A small-molecule ligand and the protein it binds are described below.
Small molecule (SMILES): NC(=O)CC[C@H](N)C(=O)O

Sequence of chain 6.A:
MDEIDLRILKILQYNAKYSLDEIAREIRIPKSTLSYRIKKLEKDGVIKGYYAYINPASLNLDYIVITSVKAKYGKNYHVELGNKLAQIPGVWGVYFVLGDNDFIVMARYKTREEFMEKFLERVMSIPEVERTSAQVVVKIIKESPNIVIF

Binding-site contacts:
Ligand atom CG contacts residue SER32 of chain 6.A at 4.4 Å.
Ligand atom NE2 contacts residue PRO30 of chain 6.A at 4.1 Å.
Ligand atom N contacts residue LYS31 of chain 6.A at 3.6 Å (salt-bridge).
Ligand atom CD contacts residue LYS31 of chain 6.A at 3.2 Å.
Ligand atom NE2 contacts residue ASP21 of chain 6.A at 4.2 Å.
Ligand atom NE2 contacts residue ILE29 of chain 6.A at 4.5 Å.
Ligand atom N contacts residue SER32 of chain 6.A at 3.1 Å (h-bond).
Ligand atom CG contacts residue LYS31 of chain 6.A at 2.7 Å.
Ligand atom C contacts residue PRO30 of chain 6.A at 4.4 Å (hydrophobic).
Ligand atom CA contacts residue LYS31 of chain 6.A at 4.4 Å.
Ligand atom CG contacts residue PRO30 of chain 6.A at 3.5 Å (hydrophobic).
Ligand atom CB contacts residue LYS31 of chain 6.A at 4.0 Å.
Ligand atom CD contacts residue PRO30 of chain 6.A at 4.1 Å (hydrophobic).
Ligand atom N contacts residue PRO30 of chain 6.A at 4.2 Å.
Ligand atom O contacts residue PRO30 of chain 6.A at 3.9 Å.
Ligand atom NE2 contacts residue LYS31 of chain 6.A at 2.8 Å.
Ligand atom OE1 contacts residue LYS31 of chain 6.A at 4.3 Å.
Ligand atom NE2 contacts residue ALA24 of chain 6.A at 3.8 Å.